Binding-site contacts:
Ligand atom O5 contacts residue SER79 of chain 6.C at 3.8 Å.
Ligand atom C5 contacts residue SER79 of chain 6.C at 4.3 Å.
Ligand atom C1 contacts residue ASN87 of chain 6.C at 1.4 Å.
Ligand atom C3 contacts residue ASN87 of chain 6.C at 3.8 Å.
Ligand atom O7 contacts residue ASN87 of chain 6.C at 4.4 Å.
Ligand atom C2 contacts residue ASN87 of chain 6.C at 2.5 Å.
Ligand atom O6 contacts residue SER79 of chain 6.C at 2.5 Å (h-bond).
Ligand atom N2 contacts residue ASN87 of chain 6.C at 2.9 Å (h-bond).
Ligand atom O5 contacts residue ASN87 of chain 6.C at 2.4 Å (h-bond).
Ligand atom O6 contacts residue LEU91 of chain 6.C at 3.9 Å.
Ligand atom C7 contacts residue ASN87 of chain 6.C at 3.9 Å.
Ligand atom C6 contacts residue SER79 of chain 6.C at 3.6 Å.
Ligand atom C4 contacts residue ASN87 of chain 6.C at 4.2 Å.
Ligand atom C5 contacts residue ASN87 of chain 6.C at 3.7 Å.
Ligand atom C8 contacts residue ILE155 of chain 6.C at 3.7 Å (hydrophobic).

Sequence of chain 6.C:
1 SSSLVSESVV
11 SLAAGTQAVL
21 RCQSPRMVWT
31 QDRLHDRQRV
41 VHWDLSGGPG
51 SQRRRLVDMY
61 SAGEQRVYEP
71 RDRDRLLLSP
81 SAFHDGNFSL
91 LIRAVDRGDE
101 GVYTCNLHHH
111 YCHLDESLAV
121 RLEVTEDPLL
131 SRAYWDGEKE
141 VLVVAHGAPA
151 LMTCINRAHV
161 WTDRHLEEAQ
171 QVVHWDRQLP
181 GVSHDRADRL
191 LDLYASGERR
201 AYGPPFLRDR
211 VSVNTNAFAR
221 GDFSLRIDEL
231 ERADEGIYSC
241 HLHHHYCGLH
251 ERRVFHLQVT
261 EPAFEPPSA

A small-molecule ligand and the protein it binds are described below.
Small molecule (SMILES): CC(=O)N[C@@H]1[C@@H](O)[C@H](O)[C@@H](CO)O[C@H]1O